Sequence of chain 2.D:
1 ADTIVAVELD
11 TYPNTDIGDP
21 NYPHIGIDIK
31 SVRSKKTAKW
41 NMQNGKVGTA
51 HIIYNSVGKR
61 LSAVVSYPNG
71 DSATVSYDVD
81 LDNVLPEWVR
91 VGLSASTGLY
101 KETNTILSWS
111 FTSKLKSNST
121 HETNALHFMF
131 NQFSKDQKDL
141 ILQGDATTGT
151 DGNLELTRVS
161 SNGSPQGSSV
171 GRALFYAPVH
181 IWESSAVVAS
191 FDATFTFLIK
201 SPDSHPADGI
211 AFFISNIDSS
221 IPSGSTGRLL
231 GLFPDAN

Binding-site contacts:
Ligand atom C4 contacts residue GLY227 of chain 2.D at 3.6 Å.
Ligand atom C5 contacts residue LEU99 of chain 2.D at 3.9 Å (hydrophobic).
Ligand atom O3 contacts residue THR226 of chain 2.D at 4.1 Å.
Ligand atom C6 contacts residue ASP208 of chain 2.D at 3.5 Å.
Ligand atom C3 contacts residue GLY227 of chain 2.D at 3.8 Å.
Ligand atom O2 contacts residue GLY227 of chain 2.D at 4.0 Å.
Ligand atom C6 contacts residue TYR100 of chain 2.D at 3.7 Å (hydrophobic).
Ligand atom C7 contacts residue LEU99 of chain 2.D at 3.6 Å (hydrophobic).
Ligand atom C6 contacts residue TYR12 of chain 2.D at 4.0 Å (hydrophobic).
Ligand atom C6 contacts residue ALA207 of chain 2.D at 3.6 Å (hydrophobic).
Ligand atom C4 contacts residue ASN14 of chain 2.D at 3.8 Å.
Ligand atom O5 contacts residue LEU99 of chain 2.D at 3.0 Å (h-bond).
Ligand atom O4 contacts residue GLY227 of chain 2.D at 3.9 Å.
Ligand atom O5 contacts residue GLY98 of chain 2.D at 4.0 Å.
Ligand atom C1 contacts residue LEU99 of chain 2.D at 4.0 Å (hydrophobic).
Ligand atom O6 contacts residue ALA207 of chain 2.D at 3.2 Å.
Ligand atom O6 contacts residue GLY98 of chain 2.D at 3.2 Å.
Ligand atom O4 contacts residue ASP208 of chain 2.D at 2.4 Å (salt-bridge).
Ligand atom C5 contacts residue ASN14 of chain 2.D at 4.2 Å.
Ligand atom O2 contacts residue GLY98 of chain 2.D at 3.3 Å.
Ligand atom O6 contacts residue THR97 of chain 2.D at 4.4 Å.
Ligand atom O3 contacts residue ARG228 of chain 2.D at 2.9 Å.
Ligand atom C4 contacts residue ARG228 of chain 2.D at 3.5 Å.
Ligand atom O4 contacts residue ARG228 of chain 2.D at 3.1 Å (salt-bridge).
Ligand atom O4 contacts residue TYR12 of chain 2.D at 3.8 Å.
Ligand atom O4 contacts residue ASN14 of chain 2.D at 2.6 Å (h-bond).
Ligand atom C6 contacts residue LEU99 of chain 2.D at 3.8 Å (hydrophobic).
Ligand atom C5 contacts residue ASP208 of chain 2.D at 3.8 Å.
Ligand atom O1 contacts residue LEU99 of chain 2.D at 3.9 Å.
Ligand atom O6 contacts residue LEU99 of chain 2.D at 3.0 Å (h-bond).
Ligand atom C3 contacts residue ASN14 of chain 2.D at 4.2 Å.
Ligand atom C4 contacts residue ASP208 of chain 2.D at 3.1 Å.
Ligand atom C3 contacts residue ARG228 of chain 2.D at 3.6 Å.
Ligand atom O5 contacts residue TYR100 of chain 2.D at 4.3 Å.
Ligand atom C2 contacts residue LEU99 of chain 2.D at 4.2 Å (hydrophobic).
Ligand atom O6 contacts residue ASP208 of chain 2.D at 2.6 Å (salt-bridge).
Ligand atom O3 contacts residue GLY227 of chain 2.D at 3.4 Å.
Ligand atom O6 contacts residue TYR100 of chain 2.D at 3.1 Å (h-bond).
Ligand atom C5 contacts residue TYR12 of chain 2.D at 4.2 Å (hydrophobic).
Ligand atom O2 contacts residue LEU99 of chain 2.D at 3.5 Å (h-bond).

The protein below binds the small molecule below.
Small molecule (SMILES): CO[C@H]1O[C@H](CO)[C@@H](O)[C@H](O)[C@@H]1O